Binding-site contacts:
Ligand atom O1 contacts residue HIS278 of chain 1.A at 2.8 Å (h-bond).
Ligand atom C15 contacts residue HIS250 of chain 1.A at 3.3 Å.
Ligand atom C13 contacts residue LEU249 of chain 1.A at 3.6 Å (hydrophobic).
Ligand atom C16 contacts residue MET177 of chain 1.A at 4.0 Å (hydrophobic).
Ligand atom N4 contacts residue ASN253 of chain 1.A at 3.1 Å (h-bond).
Ligand atom N4 contacts residue PHE168 of chain 1.A at 3.4 Å.
Ligand atom C16 contacts residue TRP246 of chain 1.A at 3.9 Å (hydrophobic).
Ligand atom C5 contacts residue PHE168 of chain 1.A at 3.4 Å (hydrophobic).
Ligand atom N1 contacts residue ILE274 of chain 1.A at 3.8 Å.
Ligand atom N2 contacts residue PHE168 of chain 1.A at 3.4 Å.
Ligand atom C9 contacts residue HIS278 of chain 1.A at 3.8 Å.
Ligand atom C10 contacts residue ILE274 of chain 1.A at 4.0 Å (hydrophobic).
Ligand atom C17 contacts residue MET177 of chain 1.A at 3.8 Å (hydrophobic).
Ligand atom O1 contacts residue ALA63 of chain 1.A at 3.8 Å.
Ligand atom C14 contacts residue LEU249 of chain 1.A at 3.3 Å (hydrophobic).
Ligand atom C17 contacts residue LEU85 of chain 1.A at 3.6 Å (hydrophobic).
Ligand atom C14 contacts residue ASN253 of chain 1.A at 3.2 Å.
Ligand atom CL1 contacts residue ILE274 of chain 1.A at 3.6 Å.
Ligand atom C15 contacts residue ASN253 of chain 1.A at 4.0 Å.
Ligand atom CL1 contacts residue ALA277 of chain 1.A at 3.5 Å.
Ligand atom C14 contacts residue MET177 of chain 1.A at 4.0 Å (hydrophobic).
Ligand atom C13 contacts residue MET177 of chain 1.A at 3.9 Å (hydrophobic).
Ligand atom C6 contacts residue PHE168 of chain 1.A at 3.5 Å (hydrophobic).
Ligand atom C10 contacts residue HIS278 of chain 1.A at 3.6 Å.
Ligand atom C3 contacts residue PHE168 of chain 1.A at 3.4 Å (hydrophobic).
Ligand atom C9 contacts residue ILE274 of chain 1.A at 3.5 Å (hydrophobic).
Ligand atom C15 contacts residue LEU249 of chain 1.A at 3.8 Å (hydrophobic).
Ligand atom C10 contacts residue VAL84 of chain 1.A at 3.8 Å (hydrophobic).
Ligand atom C16 contacts residue HIS250 of chain 1.A at 3.4 Å.
Ligand atom C18 contacts residue MET177 of chain 1.A at 3.8 Å (hydrophobic).
Ligand atom N1 contacts residue PHE168 of chain 1.A at 3.5 Å.
Ligand atom C11 contacts residue VAL84 of chain 1.A at 3.8 Å (hydrophobic).
Ligand atom O1 contacts residue VAL84 of chain 1.A at 3.3 Å.
Ligand atom C13 contacts residue ASN253 of chain 1.A at 4.0 Å.
Ligand atom C3 contacts residue ASN253 of chain 1.A at 3.9 Å.
Ligand atom CL1 contacts residue HIS278 of chain 1.A at 3.1 Å.
Ligand atom N3 contacts residue ASN253 of chain 1.A at 3.1 Å (h-bond).
Ligand atom C8 contacts residue ILE274 of chain 1.A at 3.8 Å (hydrophobic).
Ligand atom C8 contacts residue LEU249 of chain 1.A at 3.4 Å (hydrophobic).
Ligand atom C17 contacts residue TRP246 of chain 1.A at 4.0 Å (hydrophobic).

A small-molecule ligand and the protein it binds are described below.
Small molecule (SMILES): Nc1nnc(-c2ccc(O)c(Cl)c2)c(-c2ccccc2)n1

Sequence of chain 1.A:
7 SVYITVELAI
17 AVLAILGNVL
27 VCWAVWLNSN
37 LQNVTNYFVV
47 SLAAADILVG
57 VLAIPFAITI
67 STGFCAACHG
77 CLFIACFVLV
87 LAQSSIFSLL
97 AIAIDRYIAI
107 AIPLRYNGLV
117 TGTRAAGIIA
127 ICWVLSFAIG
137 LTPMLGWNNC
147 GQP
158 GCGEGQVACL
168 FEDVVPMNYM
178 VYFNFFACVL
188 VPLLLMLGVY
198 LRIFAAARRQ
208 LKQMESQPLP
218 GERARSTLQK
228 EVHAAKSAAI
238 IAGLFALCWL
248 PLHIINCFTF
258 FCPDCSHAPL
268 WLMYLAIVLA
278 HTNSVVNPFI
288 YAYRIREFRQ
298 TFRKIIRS